Sequence of chain 2.B:
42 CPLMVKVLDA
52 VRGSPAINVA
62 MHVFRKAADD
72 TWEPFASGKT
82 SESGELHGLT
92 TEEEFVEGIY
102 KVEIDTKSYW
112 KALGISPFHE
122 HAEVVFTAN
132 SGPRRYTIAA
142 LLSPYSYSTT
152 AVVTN

Binding-site contacts:
Ligand atom CAA contacts residue GLY115 of chain 2.B at 4.0 Å.
Ligand atom OAC contacts residue ILE116 of chain 2.B at 4.3 Å.
Ligand atom CAS contacts residue ILE116 of chain 1.A at 3.6 Å (hydrophobic).
Ligand atom CAR contacts residue VAL52 of chain 2.B at 3.6 Å (hydrophobic).
Ligand atom OAF contacts residue ILE116 of chain 2.B at 3.8 Å.
Ligand atom OAG contacts residue ILE116 of chain 2.B at 4.4 Å.
Ligand atom CAE contacts residue ILE116 of chain 1.A at 4.0 Å (hydrophobic).
Ligand atom CAH contacts residue GLY115 of chain 2.B at 3.7 Å.
Ligand atom CAN contacts residue LEU114 of chain 2.B at 3.9 Å (hydrophobic).
Ligand atom CAU contacts residue ARG53 of chain 2.B at 3.9 Å.
Ligand atom CAT contacts residue VAL52 of chain 2.B at 3.7 Å (hydrophobic).
Ligand atom OAJ contacts residue LEU114 of chain 2.B at 4.0 Å.
Ligand atom CAI contacts residue GLY115 of chain 2.B at 3.9 Å.
Ligand atom CAD contacts residue VAL52 of chain 1.A at 4.2 Å (hydrophobic).
Ligand atom CAI contacts residue LEU114 of chain 2.B at 4.0 Å (hydrophobic).
Ligand atom CAW contacts residue VAL52 of chain 2.B at 3.8 Å (hydrophobic).
Ligand atom OAG contacts residue GLY115 of chain 2.B at 3.5 Å (h-bond).
Ligand atom CAU contacts residue VAL52 of chain 2.B at 4.1 Å (hydrophobic).
Ligand atom OAF contacts residue VAL52 of chain 2.B at 4.1 Å.
Ligand atom OAX contacts residue VAL52 of chain 2.B at 4.2 Å.
Ligand atom CAO contacts residue ARG53 of chain 2.B at 4.1 Å.
Ligand atom CAK contacts residue LEU114 of chain 2.B at 3.4 Å (hydrophobic).
Ligand atom CAT contacts residue ILE116 of chain 1.A at 4.0 Å (hydrophobic).
Ligand atom CAB contacts residue ILE116 of chain 2.B at 4.2 Å (hydrophobic).
Ligand atom OAY contacts residue TYR146 of chain 1.A at 4.2 Å.
Ligand atom CAL contacts residue LEU114 of chain 2.B at 4.0 Å (hydrophobic).
Ligand atom OAM contacts residue LEU114 of chain 2.B at 4.0 Å.
Ligand atom OAX contacts residue ARG53 of chain 2.B at 3.6 Å.
Ligand atom OAP contacts residue ILE116 of chain 2.B at 4.2 Å.
Ligand atom OAY contacts residue VAL52 of chain 2.B at 3.9 Å.
Ligand atom CAE contacts residue ILE116 of chain 2.B at 4.4 Å (hydrophobic).
Ligand atom CAV contacts residue ARG53 of chain 2.B at 4.2 Å.
Ligand atom CAS contacts residue VAL52 of chain 2.B at 3.4 Å (hydrophobic).
Ligand atom OAY contacts residue SER117 of chain 1.A at 4.3 Å.
Ligand atom CAV contacts residue VAL52 of chain 2.B at 4.0 Å (hydrophobic).
Ligand atom CAW contacts residue ARG53 of chain 2.B at 4.2 Å.
Ligand atom CAQ contacts residue VAL52 of chain 2.B at 3.9 Å (hydrophobic).
Ligand atom CAD contacts residue ILE116 of chain 2.B at 4.1 Å (hydrophobic).

Sequence of chain 1.A:
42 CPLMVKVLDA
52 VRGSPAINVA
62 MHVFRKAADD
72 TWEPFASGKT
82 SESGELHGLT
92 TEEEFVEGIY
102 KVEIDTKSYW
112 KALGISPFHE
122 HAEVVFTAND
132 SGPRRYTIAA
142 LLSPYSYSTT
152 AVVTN

The protein below binds the small molecule below.
Small molecule (SMILES): O=C(O)c1ccc2c(c1)OCCOCCOCCOCCOCCO2